Sequence of chain 22.A:
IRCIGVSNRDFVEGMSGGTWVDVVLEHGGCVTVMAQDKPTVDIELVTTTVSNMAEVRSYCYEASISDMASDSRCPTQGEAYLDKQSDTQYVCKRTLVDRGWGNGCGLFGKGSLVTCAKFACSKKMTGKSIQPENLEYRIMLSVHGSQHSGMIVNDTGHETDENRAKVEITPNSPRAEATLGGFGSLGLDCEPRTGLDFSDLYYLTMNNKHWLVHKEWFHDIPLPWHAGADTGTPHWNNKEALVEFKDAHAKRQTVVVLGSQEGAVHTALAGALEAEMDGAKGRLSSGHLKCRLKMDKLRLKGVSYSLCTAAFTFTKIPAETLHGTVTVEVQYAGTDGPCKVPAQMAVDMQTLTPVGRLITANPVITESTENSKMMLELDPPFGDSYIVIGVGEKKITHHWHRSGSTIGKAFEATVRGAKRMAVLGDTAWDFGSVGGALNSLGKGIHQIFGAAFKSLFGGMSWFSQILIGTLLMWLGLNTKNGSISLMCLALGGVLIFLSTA

This small molecule binds to this protein.
Small molecule (SMILES): CC(=O)N[C@H]1[C@H](O[C@H]2[C@H](O)[C@@H](NC(C)=O)CO[C@@H]2CO)O[C@H](CO)[C@@H](O)[C@@H]1O

Binding-site contacts:
Ligand atom O5 contacts residue ASN154 of chain 22.A at 4.0 Å.
Ligand atom C2 contacts residue THR156 of chain 22.A at 3.9 Å.
Ligand atom N2 contacts residue ASN154 of chain 22.A at 3.8 Å.
Ligand atom O7 contacts residue ASN154 of chain 22.A at 3.3 Å (h-bond).
Ligand atom C7 contacts residue ASN154 of chain 22.A at 3.5 Å.
Ligand atom C2 contacts residue ASN154 of chain 22.A at 4.0 Å.
Ligand atom C1 contacts residue MET151 of chain 22.A at 4.4 Å (hydrophobic).
Ligand atom C1 contacts residue THR156 of chain 22.A at 3.4 Å.
Ligand atom C5 contacts residue THR156 of chain 22.A at 4.3 Å.
Ligand atom C7 contacts residue GLY150 of chain 22.A at 4.3 Å.
Ligand atom O5 contacts residue THR156 of chain 22.A at 4.2 Å.
Ligand atom C8 contacts residue ASN154 of chain 22.A at 3.9 Å.
Ligand atom O7 contacts residue GLY150 of chain 22.A at 3.4 Å (h-bond).
Ligand atom C1 contacts residue ASN154 of chain 22.A at 3.0 Å.
Ligand atom N2 contacts residue THR156 of chain 22.A at 3.8 Å.
Ligand atom C3 contacts residue THR156 of chain 22.A at 4.0 Å.